This protein binds this small molecule.
Small molecule (SMILES): CC(=O)N[C@@H]1[C@@H](O)[C@H](O)[C@@H](CO)O[C@H]1O

Binding-site contacts:
Ligand atom O5 contacts residue TYR198 of chain 1.A at 2.7 Å (h-bond).
Ligand atom C2 contacts residue TYR198 of chain 1.A at 4.4 Å (hydrophobic).
Ligand atom C4 contacts residue ASN160 of chain 1.A at 4.2 Å.
Ligand atom O7 contacts residue ASN160 of chain 1.A at 3.1 Å (h-bond).
Ligand atom C7 contacts residue ASN160 of chain 1.A at 3.2 Å.
Ligand atom C2 contacts residue ASN160 of chain 1.A at 2.4 Å.
Ligand atom C3 contacts residue ASN160 of chain 1.A at 3.7 Å.
Ligand atom C8 contacts residue ASN160 of chain 1.A at 3.6 Å.
Ligand atom C4 contacts residue TYR198 of chain 1.A at 4.5 Å (hydrophobic).
Ligand atom C5 contacts residue ASN160 of chain 1.A at 3.7 Å.
Ligand atom C5 contacts residue TYR198 of chain 1.A at 3.7 Å (hydrophobic).
Ligand atom N2 contacts residue ASN160 of chain 1.A at 2.8 Å (h-bond).
Ligand atom C1 contacts residue ASN160 of chain 1.A at 1.4 Å.
Ligand atom C1 contacts residue TYR198 of chain 1.A at 3.6 Å (hydrophobic).
Ligand atom O5 contacts residue ASN160 of chain 1.A at 2.4 Å (h-bond).
Ligand atom C6 contacts residue TYR198 of chain 1.A at 3.5 Å (hydrophobic).

Sequence of chain 1.A:
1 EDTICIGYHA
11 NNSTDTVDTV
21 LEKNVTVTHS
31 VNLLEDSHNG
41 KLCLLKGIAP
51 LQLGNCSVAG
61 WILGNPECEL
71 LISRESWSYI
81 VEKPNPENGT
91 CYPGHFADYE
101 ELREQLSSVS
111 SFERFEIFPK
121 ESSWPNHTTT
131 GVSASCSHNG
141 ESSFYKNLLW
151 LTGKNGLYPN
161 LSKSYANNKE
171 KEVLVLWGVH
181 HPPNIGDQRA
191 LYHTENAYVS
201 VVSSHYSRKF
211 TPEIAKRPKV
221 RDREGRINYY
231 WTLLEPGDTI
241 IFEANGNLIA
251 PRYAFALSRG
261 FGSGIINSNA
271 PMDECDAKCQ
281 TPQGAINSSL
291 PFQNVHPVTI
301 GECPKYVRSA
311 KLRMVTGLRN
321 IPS